Binding-site contacts:
Ligand atom C18 contacts residue PHE78 of chain 1.A at 3.7 Å (hydrophobic).
Ligand atom C6 contacts residue TYR309 of chain 1.A at 3.7 Å (hydrophobic).
Ligand atom C21 contacts residue PHE80 of chain 1.A at 3.7 Å (hydrophobic).
Ligand atom C19 contacts residue PHE78 of chain 1.A at 3.5 Å (hydrophobic).
Ligand atom C24 contacts residue ASP73 of chain 1.A at 3.6 Å.
Ligand atom C23 contacts residue PHE80 of chain 1.A at 3.7 Å (hydrophobic).
Ligand atom C23 contacts residue VAL71 of chain 1.A at 3.7 Å (hydrophobic).
Ligand atom C6 contacts residue LEU342 of chain 1.A at 3.8 Å (hydrophobic).
Ligand atom C12 contacts residue LEU385 of chain 1.A at 3.3 Å (hydrophobic).
Ligand atom C12 contacts residue TYR290 of chain 1.A at 3.2 Å (hydrophobic).
Ligand atom C22 contacts residue VAL71 of chain 1.A at 3.5 Å (hydrophobic).
Ligand atom C21 contacts residue SER294 of chain 1.A at 3.4 Å.
Ligand atom C5 contacts residue LEU342 of chain 1.A at 3.7 Å (hydrophobic).
Ligand atom C22 contacts residue ASP73 of chain 1.A at 3.7 Å.
Ligand atom O1 contacts residue LEU363 of chain 1.A at 3.7 Å.
Ligand atom C11 contacts residue TYR82 of chain 1.A at 3.5 Å (hydrophobic).
Ligand atom C11 contacts residue PHE80 of chain 1.A at 3.6 Å (hydrophobic).
Ligand atom C14 contacts residue TYR186 of chain 1.A at 3.4 Å (hydrophobic).
Ligand atom C23 contacts residue ASP73 of chain 1.A at 3.5 Å.
Ligand atom C4 contacts residue TYR186 of chain 1.A at 3.2 Å (hydrophobic).
Ligand atom C18 contacts residue PHE201 of chain 1.A at 3.7 Å (hydrophobic).
Ligand atom C21 contacts residue PHE78 of chain 1.A at 3.7 Å (hydrophobic).
Ligand atom C11 contacts residue LEU385 of chain 1.A at 3.4 Å (hydrophobic).
Ligand atom C9 contacts residue LEU384 of chain 1.A at 3.7 Å (hydrophobic).
Ligand atom N1 contacts residue TYR186 of chain 1.A at 3.1 Å.
Ligand atom C2 contacts residue TYR186 of chain 1.A at 3.6 Å (hydrophobic).
Ligand atom C10 contacts residue LEU385 of chain 1.A at 3.3 Å (hydrophobic).
Ligand atom C9 contacts residue LEU363 of chain 1.A at 3.7 Å (hydrophobic).
Ligand atom C4 contacts residue TYR309 of chain 1.A at 3.7 Å (hydrophobic).
Ligand atom C22 contacts residue PHE80 of chain 1.A at 3.4 Å (hydrophobic).
Ligand atom C25 contacts residue ASP73 of chain 1.A at 3.7 Å.
Ligand atom N contacts residue LEU385 of chain 1.A at 3.1 Å (h-bond).
Ligand atom O2 contacts residue TYR186 of chain 1.A at 3.6 Å.
Ligand atom C15 contacts residue TYR186 of chain 1.A at 3.8 Å (hydrophobic).
Ligand atom C9 contacts residue LEU385 of chain 1.A at 3.5 Å (hydrophobic).
Ligand atom C23 contacts residue GLU72 of chain 1.A at 3.5 Å.
Ligand atom C5 contacts residue TYR309 of chain 1.A at 3.6 Å (hydrophobic).
Ligand atom O contacts residue TYR186 of chain 1.A at 3.2 Å.
Ligand atom N contacts residue TYR82 of chain 1.A at 3.3 Å (h-bond).
Ligand atom C3 contacts residue TYR186 of chain 1.A at 3.6 Å (hydrophobic).

Sequence of chain 1.A:
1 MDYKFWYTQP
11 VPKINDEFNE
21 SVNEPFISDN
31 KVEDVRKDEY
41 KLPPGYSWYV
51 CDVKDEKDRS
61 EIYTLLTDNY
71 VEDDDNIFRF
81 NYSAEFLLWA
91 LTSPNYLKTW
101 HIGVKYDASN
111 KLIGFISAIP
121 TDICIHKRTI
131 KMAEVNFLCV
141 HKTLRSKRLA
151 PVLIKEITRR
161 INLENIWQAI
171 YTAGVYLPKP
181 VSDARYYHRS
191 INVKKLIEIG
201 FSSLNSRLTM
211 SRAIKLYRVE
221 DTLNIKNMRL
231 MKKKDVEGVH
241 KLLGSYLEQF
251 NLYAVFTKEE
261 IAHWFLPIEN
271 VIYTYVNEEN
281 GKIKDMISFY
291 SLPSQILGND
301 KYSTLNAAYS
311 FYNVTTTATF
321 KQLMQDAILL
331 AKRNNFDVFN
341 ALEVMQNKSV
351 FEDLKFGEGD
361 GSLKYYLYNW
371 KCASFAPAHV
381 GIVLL

The protein below binds the small molecule below.
Small molecule (SMILES): Cc1c(C(=O)NCc2cccc3ccccc23)oc2cccc(OC3CCNCC3)c12